This small molecule binds to this protein.
Small molecule (SMILES): O=C(NC1CCCCC1)[C@H](C1CCCCC1)n1c(-c2ccc(-c3nnn[nH]3)cc2)nc2ccccc21

Binding-site contacts:
Ligand atom C17 contacts residue SER93 of chain 1.G at 3.7 Å.
Ligand atom C24 contacts residue ILE113 of chain 1.G at 3.6 Å (hydrophobic).
Ligand atom C31 contacts residue ASN44 of chain 1.G at 3.7 Å.
Ligand atom N6 contacts residue MET211 of chain 1.G at 3.5 Å.
Ligand atom C28 contacts residue SER93 of chain 1.G at 3.7 Å.
Ligand atom C12 contacts residue ILE113 of chain 1.G at 3.8 Å (hydrophobic).
Ligand atom C30 contacts residue SER93 of chain 1.G at 3.5 Å.
Ligand atom C12 contacts residue SER93 of chain 1.G at 3.7 Å.
Ligand atom C31 contacts residue ILE47 of chain 1.G at 3.8 Å (hydrophobic).
Ligand atom C20 contacts residue LEU48 of chain 1.G at 3.6 Å (hydrophobic).
Ligand atom C8 contacts residue MET211 of chain 1.G at 3.8 Å (hydrophobic).
Ligand atom C30 contacts residue ILE113 of chain 1.G at 3.8 Å (hydrophobic).
Ligand atom C20 contacts residue PHE90 of chain 1.G at 3.7 Å (hydrophobic).
Ligand atom N13 contacts residue SER93 of chain 1.G at 3.6 Å.
Ligand atom C22 contacts residue MET51 of chain 1.G at 3.8 Å (hydrophobic).
Ligand atom N5 contacts residue MET211 of chain 1.G at 3.7 Å.
Ligand atom N7 contacts residue MET211 of chain 1.G at 3.8 Å.
Ligand atom C1 contacts residue SER93 of chain 1.G at 3.8 Å.
Ligand atom C15 contacts residue LEU48 of chain 1.G at 3.8 Å (hydrophobic).
Ligand atom N11 contacts residue TRP215 of chain 1.G at 3.1 Å (h-bond).
Ligand atom C1 contacts residue TYR130 of chain 1.G at 3.6 Å (hydrophobic).
Ligand atom C25 contacts residue ILE113 of chain 1.G at 3.8 Å (hydrophobic).
Ligand atom N6 contacts residue TRP215 of chain 1.G at 3.3 Å (h-bond).
Ligand atom N7 contacts residue HIS208 of chain 1.G at 3.1 Å (h-bond).
Ligand atom N5 contacts residue HIS208 of chain 1.G at 2.9 Å (h-bond).
Ligand atom C30 contacts residue PHE97 of chain 1.G at 3.8 Å (hydrophobic).
Ligand atom C34 contacts residue ILE96 of chain 1.G at 3.7 Å (hydrophobic).
Ligand atom N5 contacts residue LEU212 of chain 1.G at 3.5 Å.
Ligand atom N3 contacts residue SER93 of chain 1.G at 3.6 Å.
Ligand atom C24 contacts residue SER93 of chain 1.G at 3.3 Å.
Ligand atom C27 contacts residue MET89 of chain 1.G at 3.7 Å (hydrophobic).
Ligand atom N11 contacts residue MET211 of chain 1.G at 3.7 Å.
Ligand atom C33 contacts residue HIS55 of chain 1.G at 3.6 Å.
Ligand atom C24 contacts residue TYR130 of chain 1.G at 3.5 Å (hydrophobic).
Ligand atom C36 contacts residue ASN44 of chain 1.G at 3.7 Å.
Ligand atom C23 contacts residue ILE34 of chain 1.G at 3.7 Å (hydrophobic).
Ligand atom O16 contacts residue MET51 of chain 1.G at 3.4 Å.
Ligand atom C35 contacts residue HIS55 of chain 1.G at 3.8 Å.
Ligand atom C12 contacts residue TYR130 of chain 1.G at 3.6 Å (hydrophobic).
Ligand atom N3 contacts residue TYR130 of chain 1.G at 2.7 Å (h-bond).

Sequence of chain 1.G:
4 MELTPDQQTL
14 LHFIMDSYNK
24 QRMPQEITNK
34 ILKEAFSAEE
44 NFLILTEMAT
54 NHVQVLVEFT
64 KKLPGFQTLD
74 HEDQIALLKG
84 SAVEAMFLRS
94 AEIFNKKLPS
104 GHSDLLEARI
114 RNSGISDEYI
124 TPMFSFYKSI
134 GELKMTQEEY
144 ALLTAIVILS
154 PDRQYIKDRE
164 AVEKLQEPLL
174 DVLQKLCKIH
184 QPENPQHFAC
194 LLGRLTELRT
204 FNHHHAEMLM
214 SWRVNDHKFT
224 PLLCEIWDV